A small-molecule ligand and the protein it binds are described below.
Small molecule (SMILES): CC(=O)N[C@@H]1[C@@H](O)[C@H](O)[C@@H](CO)O[C@H]1O

Binding-site contacts:
Ligand atom C7 contacts residue ASN234 of chain 1.A at 3.4 Å.
Ligand atom O7 contacts residue ASN234 of chain 1.A at 3.5 Å (h-bond).
Ligand atom C3 contacts residue ASN234 of chain 1.A at 3.8 Å.
Ligand atom O7 contacts residue ILE233 of chain 1.A at 4.0 Å.
Ligand atom N2 contacts residue ASN234 of chain 1.A at 2.9 Å (h-bond).
Ligand atom C5 contacts residue ASN234 of chain 1.A at 3.7 Å.
Ligand atom C2 contacts residue ASN234 of chain 1.A at 2.5 Å.
Ligand atom C8 contacts residue ILE233 of chain 1.A at 3.5 Å (hydrophobic).
Ligand atom C1 contacts residue ASN234 of chain 1.A at 1.4 Å.
Ligand atom C7 contacts residue ILE233 of chain 1.A at 4.0 Å (hydrophobic).
Ligand atom C8 contacts residue ASN234 of chain 1.A at 3.8 Å.
Ligand atom O7 contacts residue GLY232 of chain 1.A at 3.8 Å.
Ligand atom C7 contacts residue GLY232 of chain 1.A at 4.2 Å.
Ligand atom C8 contacts residue GLY232 of chain 1.A at 3.6 Å.
Ligand atom C4 contacts residue ASN234 of chain 1.A at 4.2 Å.
Ligand atom O5 contacts residue ASN234 of chain 1.A at 2.4 Å (h-bond).

Sequence of chain 1.A:
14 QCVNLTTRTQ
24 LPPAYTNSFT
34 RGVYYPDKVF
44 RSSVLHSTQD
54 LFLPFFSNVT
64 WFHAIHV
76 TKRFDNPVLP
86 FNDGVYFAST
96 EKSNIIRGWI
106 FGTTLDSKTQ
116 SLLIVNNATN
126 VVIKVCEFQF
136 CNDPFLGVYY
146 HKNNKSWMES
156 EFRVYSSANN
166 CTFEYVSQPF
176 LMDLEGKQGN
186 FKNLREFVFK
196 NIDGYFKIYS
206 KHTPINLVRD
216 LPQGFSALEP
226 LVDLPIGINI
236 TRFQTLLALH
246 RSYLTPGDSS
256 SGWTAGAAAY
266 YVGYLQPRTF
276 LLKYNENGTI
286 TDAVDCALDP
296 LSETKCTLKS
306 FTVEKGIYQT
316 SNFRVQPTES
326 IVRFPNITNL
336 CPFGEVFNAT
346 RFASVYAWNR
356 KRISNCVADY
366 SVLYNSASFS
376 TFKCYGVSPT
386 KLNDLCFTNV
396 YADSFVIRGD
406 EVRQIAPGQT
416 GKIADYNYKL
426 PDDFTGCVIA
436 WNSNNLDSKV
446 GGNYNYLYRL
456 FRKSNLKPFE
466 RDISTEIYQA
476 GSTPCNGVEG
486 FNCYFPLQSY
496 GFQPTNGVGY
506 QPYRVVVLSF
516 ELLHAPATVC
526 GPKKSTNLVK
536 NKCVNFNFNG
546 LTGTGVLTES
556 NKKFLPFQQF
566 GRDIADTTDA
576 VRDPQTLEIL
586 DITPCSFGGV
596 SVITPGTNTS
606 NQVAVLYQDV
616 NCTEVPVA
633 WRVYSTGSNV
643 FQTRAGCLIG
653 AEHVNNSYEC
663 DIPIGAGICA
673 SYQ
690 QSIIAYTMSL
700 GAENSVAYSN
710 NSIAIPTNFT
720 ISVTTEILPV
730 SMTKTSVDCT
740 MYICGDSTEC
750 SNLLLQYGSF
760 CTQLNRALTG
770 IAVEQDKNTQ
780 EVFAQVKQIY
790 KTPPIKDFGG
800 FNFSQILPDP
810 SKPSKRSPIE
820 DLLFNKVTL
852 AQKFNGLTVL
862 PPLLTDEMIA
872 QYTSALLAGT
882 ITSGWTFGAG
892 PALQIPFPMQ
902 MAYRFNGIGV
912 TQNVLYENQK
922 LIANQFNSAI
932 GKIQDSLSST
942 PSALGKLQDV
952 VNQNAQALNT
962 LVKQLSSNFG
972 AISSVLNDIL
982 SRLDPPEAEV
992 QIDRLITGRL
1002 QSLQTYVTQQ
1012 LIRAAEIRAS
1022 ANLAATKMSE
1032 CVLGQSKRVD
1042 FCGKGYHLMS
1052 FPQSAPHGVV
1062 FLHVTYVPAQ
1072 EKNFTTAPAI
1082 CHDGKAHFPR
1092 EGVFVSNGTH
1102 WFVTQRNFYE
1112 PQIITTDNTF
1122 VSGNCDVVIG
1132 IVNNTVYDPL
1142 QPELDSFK